Binding-site contacts:
Ligand atom C5 contacts residue PHE220 of chain 2.B at 3.5 Å (hydrophobic).
Ligand atom C2 contacts residue PHE220 of chain 2.B at 3.6 Å (hydrophobic).
Ligand atom C4 contacts residue PHE220 of chain 2.B at 3.6 Å (hydrophobic).
Ligand atom N9 contacts residue ARG195 of chain 2.B at 4.1 Å.
Ligand atom O6 contacts residue PHE220 of chain 2.B at 3.5 Å.
Ligand atom C4 contacts residue TYR72 of chain 2.B at 3.3 Å (hydrophobic).
Ligand atom N1 contacts residue ARG189 of chain 2.B at 3.8 Å.
Ligand atom C8 contacts residue PHE220 of chain 2.B at 3.6 Å (hydrophobic).
Ligand atom O6 contacts residue SER123 of chain 2.B at 4.0 Å.
Ligand atom C5 contacts residue TYR72 of chain 2.B at 3.6 Å (hydrophobic).
Ligand atom C6 contacts residue PHE73 of chain 2.B at 3.7 Å (hydrophobic).
Ligand atom C4 contacts residue ASP274 of chain 2.B at 3.8 Å.
Ligand atom N3 contacts residue PHE220 of chain 2.B at 3.8 Å.
Ligand atom N1 contacts residue PHE220 of chain 2.B at 3.5 Å.
Ligand atom N9 contacts residue PHE220 of chain 2.B at 3.7 Å.
Ligand atom N3 contacts residue ASP274 of chain 2.B at 4.1 Å.
Ligand atom C6 contacts residue TYR72 of chain 2.B at 4.3 Å (hydrophobic).
Ligand atom C8 contacts residue TYR72 of chain 2.B at 3.5 Å (hydrophobic).
Ligand atom C5 contacts residue THR191 of chain 2.B at 3.9 Å.
Ligand atom N7 contacts residue THR191 of chain 2.B at 2.9 Å (h-bond).
Ligand atom C8 contacts residue THR191 of chain 2.B at 3.5 Å.
Ligand atom N7 contacts residue TYR72 of chain 2.B at 3.6 Å.
Ligand atom C8 contacts residue ASP274 of chain 2.B at 3.7 Å.
Ligand atom N3 contacts residue TYR72 of chain 2.B at 3.4 Å.
Ligand atom N7 contacts residue PHE220 of chain 2.B at 3.3 Å.
Ligand atom C8 contacts residue ARG195 of chain 2.B at 3.4 Å.
Ligand atom O6 contacts residue ARG189 of chain 2.B at 2.7 Å (salt-bridge).
Ligand atom C6 contacts residue THR191 of chain 2.B at 4.4 Å.
Ligand atom C6 contacts residue ARG189 of chain 2.B at 3.6 Å.
Ligand atom O6 contacts residue PHE73 of chain 2.B at 3.6 Å.
Ligand atom C2 contacts residue ALA70 of chain 2.B at 4.3 Å (hydrophobic).
Ligand atom N9 contacts residue ASP274 of chain 2.B at 2.8 Å (salt-bridge).
Ligand atom O6 contacts residue THR191 of chain 2.B at 4.1 Å.
Ligand atom N7 contacts residue ARG195 of chain 2.B at 4.3 Å.
Ligand atom C2 contacts residue TYR72 of chain 2.B at 4.2 Å (hydrophobic).
Ligand atom N9 contacts residue TYR72 of chain 2.B at 3.2 Å.
Ligand atom C2 contacts residue PHE73 of chain 2.B at 4.2 Å (hydrophobic).
Ligand atom N1 contacts residue PHE73 of chain 2.B at 3.5 Å.
Ligand atom C6 contacts residue PHE220 of chain 2.B at 3.3 Å (hydrophobic).

Sequence of chain 2.B:
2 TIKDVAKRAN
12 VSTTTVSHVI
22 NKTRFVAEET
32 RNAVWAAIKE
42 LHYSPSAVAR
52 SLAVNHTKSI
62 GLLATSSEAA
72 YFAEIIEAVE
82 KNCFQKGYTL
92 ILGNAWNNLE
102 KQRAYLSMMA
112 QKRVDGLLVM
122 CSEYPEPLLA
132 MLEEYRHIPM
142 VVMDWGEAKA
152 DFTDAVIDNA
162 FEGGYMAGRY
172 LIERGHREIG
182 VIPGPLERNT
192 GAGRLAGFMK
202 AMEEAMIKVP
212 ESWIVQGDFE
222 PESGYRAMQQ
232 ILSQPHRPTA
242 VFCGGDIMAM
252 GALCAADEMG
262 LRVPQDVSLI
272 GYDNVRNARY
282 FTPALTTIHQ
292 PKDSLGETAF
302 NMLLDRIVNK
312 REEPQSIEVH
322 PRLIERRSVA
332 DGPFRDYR

This small molecule binds to this protein.
Small molecule (SMILES): O=c1[nH]cnc2nc[nH]c12